Sequence of chain 1.A:
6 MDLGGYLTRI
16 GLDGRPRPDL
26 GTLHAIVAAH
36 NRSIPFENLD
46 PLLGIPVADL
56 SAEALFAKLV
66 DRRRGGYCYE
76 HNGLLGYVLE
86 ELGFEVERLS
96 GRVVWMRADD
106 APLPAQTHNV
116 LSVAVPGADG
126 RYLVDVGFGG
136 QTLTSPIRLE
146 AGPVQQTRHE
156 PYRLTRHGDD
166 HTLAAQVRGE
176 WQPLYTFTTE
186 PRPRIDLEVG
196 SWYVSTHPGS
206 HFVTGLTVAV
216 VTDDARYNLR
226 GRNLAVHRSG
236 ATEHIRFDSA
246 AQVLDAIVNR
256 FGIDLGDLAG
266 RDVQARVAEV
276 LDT

This protein binds this small molecule.
Small molecule (SMILES): [H]/N=N/C(=O)c1ccncc1

Binding-site contacts:
Ligand atom C6 contacts residue TYR72 of chain 1.A at 4.5 Å (hydrophobic).
Ligand atom C3 contacts residue VAL98 of chain 1.A at 4.0 Å (hydrophobic).
Ligand atom C3 contacts residue PHE207 of chain 1.A at 3.4 Å (hydrophobic).
Ligand atom C1 contacts residue HIS113 of chain 1.A at 4.4 Å.
Ligand atom N2 contacts residue PHE207 of chain 1.A at 4.0 Å.
Ligand atom C2 contacts residue GLY132 of chain 1.A at 4.0 Å.
Ligand atom N3 contacts residue VAL199 of chain 1.A at 4.0 Å.
Ligand atom C2 contacts residue PHE133 of chain 1.A at 3.6 Å (hydrophobic).
Ligand atom O1 contacts residue PHE207 of chain 1.A at 4.0 Å.
Ligand atom C2 contacts residue PHE207 of chain 1.A at 3.7 Å (hydrophobic).
Ligand atom N2 contacts residue THR112 of chain 1.A at 3.0 Å (h-bond).
Ligand atom C4 contacts residue PHE133 of chain 1.A at 3.2 Å (hydrophobic).
Ligand atom N1 contacts residue VAL98 of chain 1.A at 4.1 Å.
Ligand atom O1 contacts residue TYR72 of chain 1.A at 3.4 Å.
Ligand atom C5 contacts residue PHE207 of chain 1.A at 4.0 Å (hydrophobic).
Ligand atom C6 contacts residue THR112 of chain 1.A at 4.1 Å.
Ligand atom C6 contacts residue HIS113 of chain 1.A at 4.5 Å.
Ligand atom N3 contacts residue THR112 of chain 1.A at 3.3 Å (h-bond).
Ligand atom C6 contacts residue GLY132 of chain 1.A at 4.4 Å.
Ligand atom C5 contacts residue PHE133 of chain 1.A at 4.0 Å (hydrophobic).
Ligand atom C1 contacts residue PHE41 of chain 1.A at 4.4 Å (hydrophobic).
Ligand atom C3 contacts residue THR112 of chain 1.A at 4.1 Å.
Ligand atom O1 contacts residue CYS73 of chain 1.A at 2.7 Å (h-bond).
Ligand atom C1 contacts residue CYS73 of chain 1.A at 4.4 Å (hydrophobic).
Ligand atom C4 contacts residue PHE207 of chain 1.A at 4.0 Å (hydrophobic).
Ligand atom O1 contacts residue PHE41 of chain 1.A at 3.2 Å.
Ligand atom N3 contacts residue TYR72 of chain 1.A at 3.9 Å.
Ligand atom C2 contacts residue PHE41 of chain 1.A at 3.8 Å (hydrophobic).
Ligand atom C6 contacts residue PHE207 of chain 1.A at 3.6 Å (hydrophobic).
Ligand atom N2 contacts residue CYS73 of chain 1.A at 2.8 Å (h-bond).
Ligand atom N1 contacts residue PHE207 of chain 1.A at 4.2 Å.
Ligand atom N3 contacts residue CYS73 of chain 1.A at 2.5 Å (h-bond).
Ligand atom N3 contacts residue TYR74 of chain 1.A at 3.6 Å.
Ligand atom N2 contacts residue VAL199 of chain 1.A at 4.2 Å.
Ligand atom C6 contacts residue CYS73 of chain 1.A at 3.2 Å (hydrophobic).
Ligand atom C1 contacts residue PHE207 of chain 1.A at 3.4 Å (hydrophobic).
Ligand atom N1 contacts residue PHE133 of chain 1.A at 3.3 Å.
Ligand atom O1 contacts residue GLY132 of chain 1.A at 3.8 Å.
Ligand atom C6 contacts residue PHE41 of chain 1.A at 4.2 Å (hydrophobic).
Ligand atom C5 contacts residue VAL98 of chain 1.A at 3.4 Å (hydrophobic).